This small molecule binds to this protein.
Small molecule (SMILES): CC(=O)N[C@H]1[C@H](O[C@H]2[C@H](O)[C@@H](NC(C)=O)CO[C@@H]2CO)O[C@H](CO)[C@@H](O)[C@@H]1O

Sequence of chain 1.A:
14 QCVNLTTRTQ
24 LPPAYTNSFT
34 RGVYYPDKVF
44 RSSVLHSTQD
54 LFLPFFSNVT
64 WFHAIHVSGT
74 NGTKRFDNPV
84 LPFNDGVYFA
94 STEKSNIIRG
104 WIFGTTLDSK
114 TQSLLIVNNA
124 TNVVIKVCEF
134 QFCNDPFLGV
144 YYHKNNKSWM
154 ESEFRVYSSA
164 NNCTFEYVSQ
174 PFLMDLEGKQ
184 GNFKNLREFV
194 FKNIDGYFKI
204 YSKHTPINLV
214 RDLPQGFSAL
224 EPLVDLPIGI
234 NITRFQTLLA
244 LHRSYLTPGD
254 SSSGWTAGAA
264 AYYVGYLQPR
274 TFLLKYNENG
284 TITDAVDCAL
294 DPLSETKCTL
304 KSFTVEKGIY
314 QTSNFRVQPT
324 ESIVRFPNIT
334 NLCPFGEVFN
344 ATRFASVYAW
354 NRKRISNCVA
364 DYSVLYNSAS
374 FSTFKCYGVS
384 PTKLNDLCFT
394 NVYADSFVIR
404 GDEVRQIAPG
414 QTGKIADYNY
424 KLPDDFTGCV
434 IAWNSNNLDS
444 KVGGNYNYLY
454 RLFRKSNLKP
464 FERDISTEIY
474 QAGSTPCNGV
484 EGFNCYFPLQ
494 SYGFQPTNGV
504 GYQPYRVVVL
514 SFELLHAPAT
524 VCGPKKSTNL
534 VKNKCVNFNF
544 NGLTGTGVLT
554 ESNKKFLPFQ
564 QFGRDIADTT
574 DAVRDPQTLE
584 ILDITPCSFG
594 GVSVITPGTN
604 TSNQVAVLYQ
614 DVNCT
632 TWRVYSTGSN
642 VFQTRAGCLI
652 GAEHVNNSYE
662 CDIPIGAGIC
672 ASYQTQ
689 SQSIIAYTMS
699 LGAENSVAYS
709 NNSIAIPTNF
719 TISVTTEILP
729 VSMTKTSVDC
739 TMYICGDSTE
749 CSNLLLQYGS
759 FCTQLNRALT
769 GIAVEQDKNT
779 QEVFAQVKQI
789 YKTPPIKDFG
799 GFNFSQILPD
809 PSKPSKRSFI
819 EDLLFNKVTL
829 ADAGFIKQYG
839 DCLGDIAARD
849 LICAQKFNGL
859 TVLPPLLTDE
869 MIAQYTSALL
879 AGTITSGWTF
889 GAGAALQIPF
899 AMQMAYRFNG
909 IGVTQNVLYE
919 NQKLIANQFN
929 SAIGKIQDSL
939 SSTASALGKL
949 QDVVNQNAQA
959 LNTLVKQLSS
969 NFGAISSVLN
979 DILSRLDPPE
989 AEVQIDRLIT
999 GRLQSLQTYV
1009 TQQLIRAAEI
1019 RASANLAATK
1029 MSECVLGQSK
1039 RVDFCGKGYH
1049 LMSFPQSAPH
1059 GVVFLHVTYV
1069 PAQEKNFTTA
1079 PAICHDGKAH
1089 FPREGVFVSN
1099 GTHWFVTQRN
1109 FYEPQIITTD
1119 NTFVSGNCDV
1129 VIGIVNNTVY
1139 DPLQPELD

Binding-site contacts:
Ligand atom N2 contacts residue ASN717 of chain 1.A at 2.9 Å (h-bond).
Ligand atom C7 contacts residue LEU922 of chain 1.A at 3.7 Å (hydrophobic).
Ligand atom C8 contacts residue ASN925 of chain 1.A at 4.2 Å.
Ligand atom C4 contacts residue ASN717 of chain 1.A at 4.4 Å.
Ligand atom C5 contacts residue ASN717 of chain 1.A at 3.8 Å.
Ligand atom C8 contacts residue GLN926 of chain 1.A at 4.4 Å.
Ligand atom C8 contacts residue LEU922 of chain 1.A at 3.7 Å (hydrophobic).
Ligand atom C8 contacts residue ASN717 of chain 1.A at 4.4 Å.
Ligand atom C1 contacts residue LEU922 of chain 1.A at 4.4 Å (hydrophobic).
Ligand atom C7 contacts residue ASN717 of chain 1.A at 3.2 Å.
Ligand atom O5 contacts residue ASN717 of chain 1.A at 2.5 Å (h-bond).
Ligand atom O6 contacts residue GLN926 of chain 1.A at 4.3 Å.
Ligand atom O7 contacts residue ASN925 of chain 1.A at 4.4 Å.
Ligand atom C2 contacts residue ASN717 of chain 1.A at 2.5 Å.
Ligand atom O5 contacts residue GLN1071 of chain 1.A at 4.0 Å.
Ligand atom C5 contacts residue LEU922 of chain 1.A at 4.3 Å (hydrophobic).
Ligand atom C1 contacts residue GLN1071 of chain 1.A at 4.2 Å.
Ligand atom O7 contacts residue GLN1071 of chain 1.A at 4.4 Å.
Ligand atom O7 contacts residue ASN717 of chain 1.A at 3.2 Å (h-bond).
Ligand atom O7 contacts residue LEU922 of chain 1.A at 3.6 Å.
Ligand atom C1 contacts residue ASN717 of chain 1.A at 1.5 Å.
Ligand atom C3 contacts residue ASN717 of chain 1.A at 3.9 Å.
Ligand atom O4 contacts residue LEU922 of chain 1.A at 4.1 Å.